Sequence of chain 1.A:
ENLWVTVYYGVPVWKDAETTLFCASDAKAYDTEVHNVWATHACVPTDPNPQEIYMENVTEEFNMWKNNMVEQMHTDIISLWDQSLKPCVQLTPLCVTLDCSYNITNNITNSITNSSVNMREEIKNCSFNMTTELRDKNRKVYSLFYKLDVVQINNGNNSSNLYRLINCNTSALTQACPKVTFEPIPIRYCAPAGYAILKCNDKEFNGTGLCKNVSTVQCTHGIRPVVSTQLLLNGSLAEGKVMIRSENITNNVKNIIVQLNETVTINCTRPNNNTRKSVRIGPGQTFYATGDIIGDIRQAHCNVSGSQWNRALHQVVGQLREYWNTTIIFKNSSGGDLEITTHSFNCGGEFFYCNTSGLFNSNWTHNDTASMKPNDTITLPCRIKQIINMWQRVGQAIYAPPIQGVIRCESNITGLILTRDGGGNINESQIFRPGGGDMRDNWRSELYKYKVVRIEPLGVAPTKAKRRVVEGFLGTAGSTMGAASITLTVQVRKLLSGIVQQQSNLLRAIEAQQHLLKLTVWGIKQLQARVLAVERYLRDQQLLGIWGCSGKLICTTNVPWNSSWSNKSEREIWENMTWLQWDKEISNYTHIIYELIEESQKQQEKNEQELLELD

Binding-site contacts:
Ligand atom N2 contacts residue ASN137 of chain 1.A at 2.9 Å (h-bond).
Ligand atom O7 contacts residue ASN137 of chain 1.A at 3.2 Å (h-bond).
Ligand atom C8 contacts residue ASN137 of chain 1.A at 3.8 Å.
Ligand atom C7 contacts residue ASN137 of chain 1.A at 3.2 Å.
Ligand atom C3 contacts residue ASN137 of chain 1.A at 3.8 Å.
Ligand atom C2 contacts residue ASN137 of chain 1.A at 2.5 Å.
Ligand atom C1 contacts residue ASN137 of chain 1.A at 1.4 Å.
Ligand atom O5 contacts residue ASN137 of chain 1.A at 2.4 Å (h-bond).
Ligand atom C4 contacts residue ASN137 of chain 1.A at 4.2 Å.
Ligand atom C5 contacts residue ASN137 of chain 1.A at 3.7 Å.

This small molecule binds to this protein.
Small molecule (SMILES): CC(=O)N[C@@H]1[C@@H](O)[C@H](O)[C@@H](CO)O[C@H]1O